Binding-site contacts:
Ligand atom C4 contacts residue TYR347 of chain 4.A at 4.3 Å (hydrophobic).
Ligand atom C9 contacts residue VAL44 of chain 4.A at 3.8 Å (hydrophobic).
Ligand atom BR contacts residue VAL44 of chain 4.A at 3.6 Å.
Ligand atom C10 contacts residue LEU45 of chain 4.A at 3.8 Å (hydrophobic).
Ligand atom C7 contacts residue PRO46 of chain 4.A at 4.2 Å (hydrophobic).
Ligand atom C2 contacts residue ALA145 of chain 2.A at 4.2 Å (hydrophobic).
Ligand atom C7 contacts residue HIS146 of chain 2.A at 3.9 Å.
Ligand atom C8 contacts residue GLY346 of chain 4.A at 3.2 Å.
Ligand atom C7 contacts residue GLY346 of chain 4.A at 3.6 Å.
Ligand atom C5 contacts residue GLU318 of chain 2.A at 3.8 Å.
Ligand atom C11 contacts residue PRO46 of chain 4.A at 3.7 Å (hydrophobic).
Ligand atom N1 contacts residue GLU318 of chain 2.A at 2.6 Å (salt-bridge).
Ligand atom N3 contacts residue GLU318 of chain 2.A at 4.5 Å.
Ligand atom C9 contacts residue HIS146 of chain 2.A at 4.1 Å.
Ligand atom C7 contacts residue TYR347 of chain 4.A at 3.8 Å (hydrophobic).
Ligand atom C10 contacts residue PRO46 of chain 4.A at 4.0 Å (hydrophobic).
Ligand atom BR contacts residue LEU45 of chain 4.A at 4.1 Å.
Ligand atom BR contacts residue GLY346 of chain 4.A at 4.4 Å.
Ligand atom C5 contacts residue PRO46 of chain 4.A at 3.9 Å (hydrophobic).
Ligand atom C8 contacts residue VAL44 of chain 4.A at 4.0 Å (hydrophobic).
Ligand atom C6 contacts residue PRO46 of chain 4.A at 3.8 Å (hydrophobic).
Ligand atom C2 contacts residue GLU318 of chain 2.A at 3.2 Å.
Ligand atom N1 contacts residue TYR347 of chain 4.A at 3.4 Å (h-bond).
Ligand atom C8 contacts residue SER42 of chain 4.A at 4.5 Å.
Ligand atom BR contacts residue HIS146 of chain 2.A at 4.1 Å.
Ligand atom BR contacts residue SER42 of chain 4.A at 3.7 Å.
Ligand atom C4 contacts residue PRO46 of chain 4.A at 3.9 Å (hydrophobic).
Ligand atom C8 contacts residue PRO46 of chain 4.A at 4.4 Å (hydrophobic).
Ligand atom C5 contacts residue TYR347 of chain 4.A at 3.4 Å (hydrophobic).
Ligand atom C9 contacts residue LEU45 of chain 4.A at 4.3 Å (hydrophobic).
Ligand atom BR contacts residue ASN149 of chain 2.A at 3.4 Å.
Ligand atom C2 contacts residue TYR347 of chain 4.A at 3.9 Å (hydrophobic).
Ligand atom C8 contacts residue TYR347 of chain 4.A at 3.9 Å (hydrophobic).
Ligand atom C9 contacts residue PRO46 of chain 4.A at 4.3 Å (hydrophobic).
Ligand atom C9 contacts residue GLY346 of chain 4.A at 4.2 Å.
Ligand atom C6 contacts residue HIS146 of chain 2.A at 4.4 Å.
Ligand atom C5 contacts residue ALA343 of chain 4.A at 4.0 Å (hydrophobic).
Ligand atom C8 contacts residue HIS146 of chain 2.A at 3.6 Å.
Ligand atom N3 contacts residue ALA145 of chain 2.A at 4.0 Å.
Ligand atom N1 contacts residue ALA343 of chain 4.A at 4.0 Å.

The protein below binds the small molecule below.
Small molecule (SMILES): Brc1ccc(-c2c[nH]cn2)cc1

Sequence of chain 2.A:
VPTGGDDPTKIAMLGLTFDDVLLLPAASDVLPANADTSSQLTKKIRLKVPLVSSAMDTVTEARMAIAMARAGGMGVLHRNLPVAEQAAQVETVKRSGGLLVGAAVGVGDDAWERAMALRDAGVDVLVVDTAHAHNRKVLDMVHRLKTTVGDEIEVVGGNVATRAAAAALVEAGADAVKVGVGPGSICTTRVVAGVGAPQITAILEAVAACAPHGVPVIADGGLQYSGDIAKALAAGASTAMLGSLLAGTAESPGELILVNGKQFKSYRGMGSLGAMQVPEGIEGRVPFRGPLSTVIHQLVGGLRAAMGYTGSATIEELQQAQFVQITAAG

Sequence of chain 4.A:
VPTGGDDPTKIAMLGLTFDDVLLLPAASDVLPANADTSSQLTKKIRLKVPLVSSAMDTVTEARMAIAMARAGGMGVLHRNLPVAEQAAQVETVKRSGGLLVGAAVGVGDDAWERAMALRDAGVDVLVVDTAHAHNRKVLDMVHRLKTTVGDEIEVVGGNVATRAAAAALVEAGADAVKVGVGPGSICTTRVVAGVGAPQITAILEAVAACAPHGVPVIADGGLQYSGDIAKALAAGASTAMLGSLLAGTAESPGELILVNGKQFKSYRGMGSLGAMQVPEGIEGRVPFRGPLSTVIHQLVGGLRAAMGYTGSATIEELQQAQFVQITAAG